Binding-site contacts:
Ligand atom C6 contacts residue ILE122 of chain 1.A at 3.8 Å (hydrophobic).
Ligand atom C7 contacts residue ASP81 of chain 1.A at 3.5 Å.
Ligand atom C2 contacts residue PHE116 of chain 1.A at 3.3 Å (hydrophobic).
Ligand atom C8 contacts residue GLY221 of chain 1.A at 4.0 Å.
Ligand atom C3 contacts residue SER115 of chain 1.A at 3.6 Å.
Ligand atom N1 contacts residue SER115 of chain 1.A at 3.5 Å (h-bond).
Ligand atom C6 contacts residue ASP119 of chain 1.A at 4.0 Å.
Ligand atom C7 contacts residue SER83 of chain 1.A at 3.8 Å.
Ligand atom C10 contacts residue TYR79 of chain 1.A at 3.7 Å (hydrophobic).
Ligand atom C5 contacts residue SER115 of chain 1.A at 3.5 Å.
Ligand atom O11 contacts residue TYR79 of chain 1.A at 3.8 Å.
Ligand atom C11 contacts residue GLY221 of chain 1.A at 4.0 Å.
Ligand atom O12 contacts residue ASP219 of chain 1.A at 4.1 Å.
Ligand atom C10 contacts residue LEU125 of chain 1.A at 4.0 Å (hydrophobic).
Ligand atom C4 contacts residue SER83 of chain 1.A at 3.7 Å.
Ligand atom C10 contacts residue GLY221 of chain 1.A at 3.5 Å.
Ligand atom C9 contacts residue GLY221 of chain 1.A at 3.6 Å.
Ligand atom S1 contacts residue ASP33 of chain 1.A at 4.0 Å.
Ligand atom O11 contacts residue GLY80 of chain 1.A at 4.2 Å.
Ligand atom O12 contacts residue TYR79 of chain 1.A at 3.9 Å.
Ligand atom O12 contacts residue GLY37 of chain 1.A at 3.9 Å.
Ligand atom C9 contacts residue TYR79 of chain 1.A at 4.0 Å (hydrophobic).
Ligand atom N2 contacts residue ASP81 of chain 1.A at 2.6 Å (salt-bridge).
Ligand atom C3 contacts residue ASP81 of chain 1.A at 3.5 Å.
Ligand atom C11 contacts residue TYR79 of chain 1.A at 3.6 Å (hydrophobic).
Ligand atom N3 contacts residue ASP81 of chain 1.A at 3.6 Å (salt-bridge).
Ligand atom C2 contacts residue ASP81 of chain 1.A at 4.2 Å.
Ligand atom C2 contacts residue SER83 of chain 1.A at 4.0 Å.
Ligand atom C5 contacts residue PHE116 of chain 1.A at 3.7 Å (hydrophobic).
Ligand atom C4 contacts residue PHE116 of chain 1.A at 3.5 Å (hydrophobic).
Ligand atom O12 contacts residue ASP35 of chain 1.A at 2.5 Å (salt-bridge).
Ligand atom C11 contacts residue ASP35 of chain 1.A at 3.2 Å.
Ligand atom N2 contacts residue SER115 of chain 1.A at 3.4 Å (h-bond).
Ligand atom C10 contacts residue ASP35 of chain 1.A at 3.2 Å.
Ligand atom N2 contacts residue SER83 of chain 1.A at 3.9 Å.
Ligand atom C6 contacts residue PHE116 of chain 1.A at 3.7 Å (hydrophobic).
Ligand atom S1 contacts residue ILE122 of chain 1.A at 4.0 Å.
Ligand atom C4 contacts residue SER115 of chain 1.A at 3.5 Å.
Ligand atom C4 contacts residue ASP81 of chain 1.A at 3.8 Å.
Ligand atom N3 contacts residue SER115 of chain 1.A at 3.9 Å.

Sequence of chain 1.A:
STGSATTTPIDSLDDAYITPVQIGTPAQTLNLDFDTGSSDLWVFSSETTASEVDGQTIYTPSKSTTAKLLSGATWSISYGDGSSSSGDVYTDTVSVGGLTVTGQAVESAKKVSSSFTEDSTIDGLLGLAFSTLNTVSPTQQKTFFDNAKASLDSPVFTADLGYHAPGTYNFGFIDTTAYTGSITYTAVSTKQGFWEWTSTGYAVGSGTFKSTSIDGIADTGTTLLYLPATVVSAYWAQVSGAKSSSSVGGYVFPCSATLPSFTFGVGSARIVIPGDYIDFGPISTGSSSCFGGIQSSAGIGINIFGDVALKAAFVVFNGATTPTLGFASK

A small-molecule ligand and the protein it binds are described below.
Small molecule (SMILES): N=C1N[C@H]2[C@H](CS[C@H]2CCCCC(=O)O)N1